Binding-site contacts:
Ligand atom SD contacts residue THR82 of chain 1.E at 3.3 Å (h-bond).
Ligand atom O contacts residue ASN107 of chain 1.E at 2.9 Å (h-bond).
Ligand atom CA contacts residue GLU104 of chain 1.E at 3.9 Å.
Ligand atom CB contacts residue THR41 of chain 1.E at 3.8 Å.
Ligand atom CG2 contacts residue TYR17 of chain 1.E at 3.9 Å (hydrophobic).
Ligand atom C contacts residue ASN14 of chain 1.E at 3.5 Å.
Ligand atom O contacts residue LYS75 of chain 1.E at 3.0 Å (salt-bridge).
Ligand atom C contacts residue LYS75 of chain 1.E at 3.8 Å.
Ligand atom N contacts residue ASN45 of chain 1.E at 3.1 Å (h-bond).
Ligand atom OXT contacts residue THR41 of chain 1.E at 3.5 Å.
Ligand atom OG contacts residue VAL74 of chain 1.E at 3.0 Å.
Ligand atom CG1 contacts residue TYR17 of chain 1.E at 3.7 Å (hydrophobic).
Ligand atom CG2 contacts residue ASN14 of chain 1.E at 3.5 Å.
Ligand atom N contacts residue GLU104 of chain 1.E at 3.1 Å (salt-bridge).
Ligand atom CB contacts residue ASN14 of chain 1.E at 3.8 Å.
Ligand atom C contacts residue ARG79 of chain 1.E at 3.7 Å.
Ligand atom OD2 contacts residue LYS75 of chain 1.E at 3.6 Å (salt-bridge).
Ligand atom CB contacts residue ASN107 of chain 1.E at 3.8 Å.
Ligand atom CB contacts residue TYR29 of chain 1.E at 3.7 Å (hydrophobic).
Ligand atom CG contacts residue LYS75 of chain 1.E at 3.5 Å.
Ligand atom CG contacts residue LEU78 of chain 1.E at 3.8 Å (hydrophobic).
Ligand atom OXT contacts residue ASN14 of chain 1.E at 3.1 Å (h-bond).
Ligand atom O contacts residue ARG79 of chain 1.E at 2.6 Å (salt-bridge).
Ligand atom OD1 contacts residue LYS75 of chain 1.E at 2.8 Å (salt-bridge).
Ligand atom CG1 contacts residue TYR29 of chain 1.E at 3.7 Å (hydrophobic).
Ligand atom O contacts residue LYS75 of chain 1.E at 3.0 Å (salt-bridge).
Ligand atom CB contacts residue ASN45 of chain 1.E at 3.5 Å.
Ligand atom CB contacts residue VAL74 of chain 1.E at 3.4 Å (hydrophobic).
Ligand atom CG2 contacts residue TYR29 of chain 1.E at 3.6 Å (hydrophobic).
Ligand atom O contacts residue ARG79 of chain 1.E at 2.8 Å (salt-bridge).
Ligand atom O contacts residue ASN14 of chain 1.E at 3.5 Å (h-bond).
Ligand atom C contacts residue ARG79 of chain 1.E at 3.6 Å.
Ligand atom OXT contacts residue ASN45 of chain 1.E at 2.9 Å (h-bond).
Ligand atom CA contacts residue ASN45 of chain 1.E at 3.7 Å.
Ligand atom O contacts residue TYR17 of chain 1.E at 3.3 Å (h-bond).
Ligand atom CB contacts residue GLU104 of chain 1.E at 3.5 Å.
Ligand atom CG contacts residue ARG79 of chain 1.E at 3.8 Å.
Ligand atom OXT contacts residue LYS10 of chain 1.E at 3.5 Å.
Ligand atom OG contacts residue GLU104 of chain 1.E at 3.1 Å (salt-bridge).
Ligand atom CE contacts residue THR82 of chain 1.E at 3.7 Å.

This small molecule binds to this protein.
Small molecule (SMILES): CSCC[C@H](NC(=O)[C@H](CCCCN)NC(=O)[C@@H](N)CO)C(=O)N[C@@H](CCC(=O)O)C(=O)N[C@@H](CCC(=O)O)C(=O)N[C@H](C(=O)N[C@@H](CC(=O)O)C(=O)O)C(C)C

Sequence of chain 1.E:
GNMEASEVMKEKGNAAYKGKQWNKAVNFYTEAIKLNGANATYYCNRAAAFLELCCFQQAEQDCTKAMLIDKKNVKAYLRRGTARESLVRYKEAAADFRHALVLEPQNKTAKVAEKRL